Sequence of chain 1.K:
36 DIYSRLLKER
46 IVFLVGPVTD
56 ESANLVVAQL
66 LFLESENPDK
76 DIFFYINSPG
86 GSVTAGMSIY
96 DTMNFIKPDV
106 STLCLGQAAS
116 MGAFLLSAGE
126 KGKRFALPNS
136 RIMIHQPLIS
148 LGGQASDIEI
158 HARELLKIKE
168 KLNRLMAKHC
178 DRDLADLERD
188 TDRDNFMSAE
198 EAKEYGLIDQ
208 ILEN

This small molecule binds to this protein.
Small molecule (SMILES): C[C@@H]1C[C@H]2C(=O)O[C@@H](C)[C@H](NC(=O)[C@@H](N)Cc3cc(F)cc(F)c3)C(=O)N3CCC[C@H]3C(=O)N3CCCC[C@H]3C(=O)N[C@@H](C)C(=O)N2C1

Sequence of chain 1.L:
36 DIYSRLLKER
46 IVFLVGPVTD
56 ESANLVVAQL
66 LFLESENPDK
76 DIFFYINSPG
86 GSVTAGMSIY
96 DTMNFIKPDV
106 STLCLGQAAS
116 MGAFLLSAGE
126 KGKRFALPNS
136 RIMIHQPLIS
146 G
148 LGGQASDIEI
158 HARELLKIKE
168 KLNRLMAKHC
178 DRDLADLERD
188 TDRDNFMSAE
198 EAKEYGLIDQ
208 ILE

Binding-site contacts:
Ligand atom C contacts residue OCA1 of chain 1.PB at 3.1 Å.
Ligand atom F2 contacts residue TYR80 of chain 1.L at 3.6 Å.
Ligand atom CB contacts residue LEU108 of chain 1.L at 3.6 Å (hydrophobic).
Ligand atom N contacts residue OCA1 of chain 1.PB at 1.5 Å.
Ligand atom CE1 contacts residue LEU132 of chain 1.L at 3.4 Å (hydrophobic).
Ligand atom C contacts residue PHE78 of chain 1.L at 3.4 Å (hydrophobic).
Ligand atom C contacts residue PHE100 of chain 1.K at 3.7 Å (hydrophobic).
Ligand atom CD contacts residue PHE130 of chain 1.L at 3.6 Å (hydrophobic).
Ligand atom CA contacts residue PHE78 of chain 1.L at 3.6 Å (hydrophobic).
Ligand atom CD2 contacts residue TYR80 of chain 1.L at 3.6 Å (hydrophobic).
Ligand atom F2 contacts residue LEU110 of chain 1.L at 3.5 Å.
Ligand atom F1 contacts residue PHE100 of chain 1.K at 3.1 Å.
Ligand atom CB contacts residue PHE78 of chain 1.L at 3.4 Å (hydrophobic).
Ligand atom CB contacts residue LEU209 of chain 1.L at 3.7 Å (hydrophobic).
Ligand atom CE contacts residue GLU44 of chain 1.L at 3.2 Å.
Ligand atom CB contacts residue OCA1 of chain 1.PB at 3.8 Å.
Ligand atom F1 contacts residue ASP96 of chain 1.K at 3.4 Å.
Ligand atom F1 contacts residue THR97 of chain 1.K at 3.1 Å.
Ligand atom O contacts residue GLU210 of chain 1.L at 3.2 Å (salt-bridge).
Ligand atom N contacts residue PHE78 of chain 1.L at 3.7 Å.
Ligand atom CG2 contacts residue OCA1 of chain 1.PB at 3.5 Å.
Ligand atom CE contacts residue LEU209 of chain 1.L at 3.5 Å (hydrophobic).
Ligand atom N contacts residue OCA1 of chain 1.PB at 2.6 Å (h-bond).
Ligand atom CD contacts residue LEU209 of chain 1.L at 3.8 Å (hydrophobic).
Ligand atom F2 contacts residue LEU66 of chain 1.K at 3.6 Å.
Ligand atom O contacts residue TYR80 of chain 1.L at 2.5 Å (h-bond).
Ligand atom C contacts residue TYR80 of chain 1.L at 3.5 Å (hydrophobic).
Ligand atom O contacts residue PHE78 of chain 1.L at 3.7 Å.
Ligand atom CD1 contacts residue PHE100 of chain 1.K at 3.5 Å (hydrophobic).
Ligand atom N contacts residue TYR80 of chain 1.L at 3.2 Å (h-bond).
Ligand atom CZ contacts residue LEU132 of chain 1.L at 3.6 Å (hydrophobic).
Ligand atom CD contacts residue TYR80 of chain 1.L at 3.4 Å (hydrophobic).
Ligand atom F1 contacts residue LEU132 of chain 1.L at 3.5 Å.
Ligand atom CA contacts residue OCA1 of chain 1.PB at 3.9 Å.
Ligand atom CA contacts residue PHE100 of chain 1.K at 3.6 Å (hydrophobic).
Ligand atom N contacts residue PHE100 of chain 1.K at 3.7 Å.
Ligand atom CB contacts residue PHE130 of chain 1.L at 3.5 Å (hydrophobic).
Ligand atom CA contacts residue OCA1 of chain 1.PB at 2.6 Å.
Ligand atom CZ contacts residue THR97 of chain 1.K at 3.5 Å.
Ligand atom CA contacts residue PHE78 of chain 1.L at 3.5 Å (hydrophobic).